Sequence of chain 1.A:
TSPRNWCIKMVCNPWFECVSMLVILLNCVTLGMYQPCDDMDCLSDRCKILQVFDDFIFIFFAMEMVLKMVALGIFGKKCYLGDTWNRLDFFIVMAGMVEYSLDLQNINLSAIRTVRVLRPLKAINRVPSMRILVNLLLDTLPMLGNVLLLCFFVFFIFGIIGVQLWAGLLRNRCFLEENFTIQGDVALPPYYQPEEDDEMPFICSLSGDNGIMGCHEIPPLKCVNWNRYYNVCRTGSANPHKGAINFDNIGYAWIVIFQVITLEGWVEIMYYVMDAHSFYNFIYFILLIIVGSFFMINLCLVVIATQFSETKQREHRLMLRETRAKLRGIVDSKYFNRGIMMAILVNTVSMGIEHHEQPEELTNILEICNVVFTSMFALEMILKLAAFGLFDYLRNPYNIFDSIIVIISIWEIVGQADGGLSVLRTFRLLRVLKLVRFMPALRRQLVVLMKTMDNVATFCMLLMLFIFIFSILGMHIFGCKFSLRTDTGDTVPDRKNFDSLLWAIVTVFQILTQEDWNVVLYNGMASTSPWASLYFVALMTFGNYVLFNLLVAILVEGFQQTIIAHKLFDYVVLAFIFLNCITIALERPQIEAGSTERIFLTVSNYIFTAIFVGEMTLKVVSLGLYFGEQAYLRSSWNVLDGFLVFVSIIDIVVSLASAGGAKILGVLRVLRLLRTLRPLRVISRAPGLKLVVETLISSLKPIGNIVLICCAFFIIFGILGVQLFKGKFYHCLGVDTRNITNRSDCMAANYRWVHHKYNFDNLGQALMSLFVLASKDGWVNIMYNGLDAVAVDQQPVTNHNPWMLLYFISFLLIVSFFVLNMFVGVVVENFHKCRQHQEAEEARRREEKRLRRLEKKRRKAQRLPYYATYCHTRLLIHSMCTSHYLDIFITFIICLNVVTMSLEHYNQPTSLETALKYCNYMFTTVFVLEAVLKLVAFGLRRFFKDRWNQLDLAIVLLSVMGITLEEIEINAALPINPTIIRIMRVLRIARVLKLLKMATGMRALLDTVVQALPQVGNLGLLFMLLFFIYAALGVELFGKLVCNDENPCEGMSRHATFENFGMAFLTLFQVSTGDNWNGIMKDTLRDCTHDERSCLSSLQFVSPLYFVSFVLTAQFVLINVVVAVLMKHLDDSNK

This small molecule binds to this protein.
Small molecule (SMILES): CC(=O)N[C@@H]1[C@@H](O)[C@H](O)[C@@H](CO)O[C@H]1O

Binding-site contacts:
Ligand atom C1 contacts residue SER1347 of chain 1.A at 3.6 Å.
Ligand atom C7 contacts residue ASN1345 of chain 1.A at 3.6 Å.
Ligand atom C8 contacts residue ASN1345 of chain 1.A at 3.9 Å.
Ligand atom C3 contacts residue ASN1345 of chain 1.A at 3.8 Å.
Ligand atom O6 contacts residue ASP1348 of chain 1.A at 4.3 Å.
Ligand atom C5 contacts residue ASP1348 of chain 1.A at 3.5 Å.
Ligand atom O7 contacts residue ASN1345 of chain 1.A at 4.5 Å.
Ligand atom C7 contacts residue SER1347 of chain 1.A at 4.0 Å.
Ligand atom C1 contacts residue ASP1348 of chain 1.A at 3.8 Å.
Ligand atom O5 contacts residue ASN1345 of chain 1.A at 2.4 Å (h-bond).
Ligand atom O5 contacts residue SER1347 of chain 1.A at 4.5 Å.
Ligand atom O5 contacts residue ASP1348 of chain 1.A at 2.9 Å (salt-bridge).
Ligand atom C4 contacts residue ASN1345 of chain 1.A at 4.2 Å.
Ligand atom C5 contacts residue ASN1345 of chain 1.A at 3.7 Å.
Ligand atom C6 contacts residue ASP1348 of chain 1.A at 3.2 Å.
Ligand atom C8 contacts residue SER1347 of chain 1.A at 3.2 Å.
Ligand atom C1 contacts residue ASN1345 of chain 1.A at 1.4 Å.
Ligand atom C2 contacts residue ASN1345 of chain 1.A at 2.5 Å.
Ligand atom N2 contacts residue ASN1345 of chain 1.A at 2.9 Å (h-bond).